Binding-site contacts:
Ligand atom C contacts residue TRP190 of chain 6.A at 4.3 Å (hydrophobic).
Ligand atom O contacts residue ALA18 of chain 4.A at 3.3 Å.
Ligand atom SD contacts residue 5CD1 of chain 4.B at 3.4 Å.
Ligand atom CG contacts residue 5CD1 of chain 4.B at 4.4 Å.
Ligand atom SD contacts residue ASP183 of chain 6.A at 4.5 Å.
Ligand atom SD contacts residue PHE186 of chain 6.A at 4.3 Å.
Ligand atom N contacts residue TRP190 of chain 6.A at 3.2 Å.
Ligand atom CE contacts residue ASP183 of chain 6.A at 3.1 Å.
Ligand atom C contacts residue ALA18 of chain 4.A at 3.9 Å (hydrophobic).
Ligand atom SD contacts residue THR128 of chain 4.A at 3.6 Å (h-bond).
Ligand atom N contacts residue TRP129 of chain 4.A at 3.8 Å.
Ligand atom CB contacts residue TRP129 of chain 4.A at 4.3 Å (hydrophobic).
Ligand atom O contacts residue TRP129 of chain 4.A at 4.2 Å.
Ligand atom CA contacts residue TRP129 of chain 4.A at 3.4 Å (hydrophobic).
Ligand atom O contacts residue TRP190 of chain 6.A at 4.0 Å.
Ligand atom CE contacts residue 5CD1 of chain 4.B at 3.2 Å.
Ligand atom CG contacts residue TRP129 of chain 4.A at 3.5 Å (hydrophobic).
Ligand atom C contacts residue TRP129 of chain 4.A at 4.2 Å (hydrophobic).
Ligand atom CA contacts residue TRP190 of chain 6.A at 4.2 Å (hydrophobic).
Ligand atom OXT contacts residue TRP129 of chain 4.A at 4.5 Å.
Ligand atom O contacts residue ASP183 of chain 6.A at 3.8 Å.
Ligand atom OXT contacts residue VAL12 of chain 4.A at 4.5 Å.
Ligand atom CB contacts residue SER242 of chain 6.A at 4.4 Å.
Ligand atom OXT contacts residue ASP183 of chain 6.A at 3.7 Å.
Ligand atom N contacts residue SER242 of chain 6.A at 3.0 Å (h-bond).
Ligand atom CB contacts residue ASP183 of chain 6.A at 4.4 Å.
Ligand atom C contacts residue ASP183 of chain 6.A at 4.0 Å.
Ligand atom CG contacts residue THR128 of chain 4.A at 3.0 Å.
Ligand atom CE contacts residue PHE228 of chain 6.A at 3.9 Å (hydrophobic).
Ligand atom CA contacts residue SER242 of chain 6.A at 4.0 Å.
Ligand atom CB contacts residue THR128 of chain 4.A at 4.2 Å.
Ligand atom OXT contacts residue ALA18 of chain 4.A at 4.0 Å.
Ligand atom OXT contacts residue PHE186 of chain 6.A at 4.2 Å.
Ligand atom CE contacts residue ASN188 of chain 6.A at 3.3 Å.
Ligand atom CE contacts residue PHE186 of chain 6.A at 4.1 Å (hydrophobic).
Ligand atom CB contacts residue TRP190 of chain 6.A at 4.5 Å (hydrophobic).

This small molecule binds to this protein.
Small molecule (SMILES): CSCC[C@H](N)C(=O)O

Sequence of chain 4.A:
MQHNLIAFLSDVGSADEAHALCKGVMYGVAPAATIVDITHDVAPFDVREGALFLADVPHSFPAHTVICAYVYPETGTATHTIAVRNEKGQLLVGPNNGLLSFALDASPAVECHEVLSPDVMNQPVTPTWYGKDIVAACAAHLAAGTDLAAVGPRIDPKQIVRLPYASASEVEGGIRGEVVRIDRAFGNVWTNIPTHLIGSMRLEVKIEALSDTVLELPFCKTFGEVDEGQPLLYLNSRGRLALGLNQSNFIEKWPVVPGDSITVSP

Sequence of chain 6.A:
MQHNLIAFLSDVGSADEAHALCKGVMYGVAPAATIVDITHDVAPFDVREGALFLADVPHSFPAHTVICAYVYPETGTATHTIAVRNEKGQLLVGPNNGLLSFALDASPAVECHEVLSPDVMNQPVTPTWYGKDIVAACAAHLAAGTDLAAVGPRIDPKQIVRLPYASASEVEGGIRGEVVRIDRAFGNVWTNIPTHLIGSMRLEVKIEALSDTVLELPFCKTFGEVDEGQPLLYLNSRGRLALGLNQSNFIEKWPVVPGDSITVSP